The protein below binds the small molecule below.
Small molecule (SMILES): COc1cc(NCc2ccc3[nH+]c(N)nc(N)c3c2C)cc(OC)c1OC

Sequence of chain 1.C:
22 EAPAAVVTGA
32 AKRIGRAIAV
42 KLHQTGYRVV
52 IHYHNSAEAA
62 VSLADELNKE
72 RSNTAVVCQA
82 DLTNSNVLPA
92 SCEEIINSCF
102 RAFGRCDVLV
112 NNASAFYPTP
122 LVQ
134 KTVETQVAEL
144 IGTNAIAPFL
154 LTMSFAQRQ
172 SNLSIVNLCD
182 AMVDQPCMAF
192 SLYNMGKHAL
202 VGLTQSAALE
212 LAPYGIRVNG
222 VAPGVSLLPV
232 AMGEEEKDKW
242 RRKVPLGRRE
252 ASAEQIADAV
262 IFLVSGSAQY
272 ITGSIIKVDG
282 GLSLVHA

Binding-site contacts:
Ligand atom C2 contacts residue NAP1 of chain 1.L at 3.3 Å.
Ligand atom C21 contacts residue PRO230 of chain 1.C at 3.6 Å (hydrophobic).
Ligand atom C9 contacts residue LEU229 of chain 1.C at 3.4 Å (hydrophobic).
Ligand atom C12 contacts residue MET233 of chain 1.C at 3.5 Å (hydrophobic).
Ligand atom N25 contacts residue PHE117 of chain 1.C at 3.5 Å.
Ligand atom C11 contacts residue MET233 of chain 1.C at 3.7 Å (hydrophobic).
Ligand atom N24 contacts residue PHE117 of chain 1.C at 3.6 Å.
Ligand atom C16 contacts residue PHE117 of chain 1.C at 3.8 Å (hydrophobic).
Ligand atom C4A contacts residue PHE117 of chain 1.C at 3.6 Å (hydrophobic).
Ligand atom N3 contacts residue PHE117 of chain 1.C at 3.6 Å.
Ligand atom C4 contacts residue PHE117 of chain 1.C at 3.5 Å (hydrophobic).
Ligand atom C2 contacts residue PHE117 of chain 1.C at 3.4 Å (hydrophobic).
Ligand atom N25 contacts residue ASP181 of chain 1.C at 3.6 Å.
Ligand atom C13 contacts residue PHE117 of chain 1.C at 3.8 Å (hydrophobic).
Ligand atom C8 contacts residue NAP1 of chain 1.L at 3.5 Å.
Ligand atom O18 contacts residue MET233 of chain 1.C at 3.6 Å.
Ligand atom C5 contacts residue PHE117 of chain 1.C at 3.7 Å (hydrophobic).
Ligand atom C9 contacts residue NAP1 of chain 1.L at 3.8 Å.
Ligand atom N24 contacts residue SER115 of chain 1.C at 2.9 Å (h-bond).
Ligand atom C17 contacts residue PHE117 of chain 1.C at 3.8 Å (hydrophobic).
Ligand atom C23 contacts residue CYS188 of chain 1.C at 3.8 Å (hydrophobic).
Ligand atom N1 contacts residue NAP1 of chain 1.L at 2.8 Å (h-bond).
Ligand atom N1 contacts residue PHE117 of chain 1.C at 3.8 Å.
Ligand atom C13 contacts residue MET233 of chain 1.C at 3.5 Å (hydrophobic).
Ligand atom C4 contacts residue TYR194 of chain 1.C at 3.7 Å (hydrophobic).
Ligand atom C4 contacts residue NAP1 of chain 1.L at 3.8 Å.
Ligand atom C4A contacts residue NAP1 of chain 1.L at 3.8 Å.
Ligand atom N3 contacts residue NAP1 of chain 1.L at 2.9 Å (h-bond).
Ligand atom N25 contacts residue TYR194 of chain 1.C at 2.8 Å (h-bond).
Ligand atom C12 contacts residue PHE117 of chain 1.C at 3.6 Å (hydrophobic).
Ligand atom N24 contacts residue NAP1 of chain 1.L at 3.1 Å (h-bond).
Ligand atom C11 contacts residue PHE117 of chain 1.C at 3.7 Å (hydrophobic).
Ligand atom C3A contacts residue PHE117 of chain 1.C at 3.7 Å (hydrophobic).
Ligand atom C6 contacts residue NAP1 of chain 1.L at 3.7 Å.
Ligand atom C5 contacts residue NAP1 of chain 1.L at 3.6 Å.
Ligand atom C17 contacts residue NAP1 of chain 1.L at 3.6 Å.
Ligand atom N25 contacts residue NAP1 of chain 1.L at 3.6 Å.
Ligand atom C7 contacts residue NAP1 of chain 1.L at 3.8 Å.
Ligand atom C3A contacts residue NAP1 of chain 1.L at 3.7 Å.
Ligand atom N3 contacts residue TYR194 of chain 1.C at 3.6 Å.